Sequence of chain 1.B:
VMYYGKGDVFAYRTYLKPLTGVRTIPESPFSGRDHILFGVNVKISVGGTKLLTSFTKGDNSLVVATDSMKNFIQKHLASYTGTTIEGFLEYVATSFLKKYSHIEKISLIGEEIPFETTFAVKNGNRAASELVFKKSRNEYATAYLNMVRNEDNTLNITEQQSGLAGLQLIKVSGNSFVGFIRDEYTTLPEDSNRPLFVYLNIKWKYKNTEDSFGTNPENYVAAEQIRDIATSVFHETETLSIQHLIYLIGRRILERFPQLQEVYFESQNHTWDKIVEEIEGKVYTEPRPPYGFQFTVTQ

Sequence of chain 1.A:
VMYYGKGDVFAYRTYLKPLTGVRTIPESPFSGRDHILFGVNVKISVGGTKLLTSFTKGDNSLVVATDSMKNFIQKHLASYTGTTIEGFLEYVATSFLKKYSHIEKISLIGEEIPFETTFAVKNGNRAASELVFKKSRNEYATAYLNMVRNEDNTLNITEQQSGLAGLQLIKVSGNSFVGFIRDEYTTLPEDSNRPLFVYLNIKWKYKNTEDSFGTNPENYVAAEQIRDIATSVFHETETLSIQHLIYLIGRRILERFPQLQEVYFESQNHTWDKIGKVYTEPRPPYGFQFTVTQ

A protein and the small-molecule ligand that binds it are described below.
Small molecule (SMILES): O=c1[nH]c(=O)c2nn[nH]c2[nH]1

Binding-site contacts:
Ligand atom N7 contacts residue THR72 of chain 1.A at 2.9 Å (h-bond).
Ligand atom N8 contacts residue THR72 of chain 1.A at 3.5 Å (h-bond).
Ligand atom O2 contacts residue ILE248 of chain 1.B at 2.8 Å (h-bond).
Ligand atom N3 contacts residue ASN275 of chain 1.B at 3.6 Å (h-bond).
Ligand atom N3 contacts residue ARG200 of chain 1.B at 3.1 Å (salt-bridge).
Ligand atom C2 contacts residue GLN249 of chain 1.B at 3.7 Å.
Ligand atom C6 contacts residue PHE183 of chain 1.B at 3.5 Å (hydrophobic).
Ligand atom N3 contacts residue OXY1 of chain 1.F at 3.4 Å (h-bond).
Ligand atom O2 contacts residue ARG200 of chain 1.B at 2.8 Å (salt-bridge).
Ligand atom C2 contacts residue ARG200 of chain 1.B at 3.5 Å.
Ligand atom O6 contacts residue TYR10 of chain 1.A at 3.7 Å.
Ligand atom C6 contacts residue GLN249 of chain 1.B at 3.7 Å.
Ligand atom N8 contacts residue ALA71 of chain 1.A at 3.7 Å.
Ligand atom O2 contacts residue GLN249 of chain 1.B at 3.7 Å.
Ligand atom N9 contacts residue PHE183 of chain 1.B at 3.4 Å.
Ligand atom C4 contacts residue PHE183 of chain 1.B at 3.4 Å (hydrophobic).
Ligand atom C2 contacts residue PHE183 of chain 1.B at 3.7 Å (hydrophobic).
Ligand atom C2 contacts residue ILE248 of chain 1.B at 3.9 Å (hydrophobic).
Ligand atom O6 contacts residue THR72 of chain 1.A at 3.7 Å.
Ligand atom N9 contacts residue OXY1 of chain 1.F at 3.8 Å.
Ligand atom N8 contacts residue LEU194 of chain 1.B at 3.7 Å.
Ligand atom O2 contacts residue SER247 of chain 1.B at 3.4 Å.
Ligand atom C5 contacts residue PHE183 of chain 1.B at 3.3 Å (hydrophobic).
Ligand atom N8 contacts residue PHE183 of chain 1.B at 3.6 Å.
Ligand atom N3 contacts residue PHE183 of chain 1.B at 3.8 Å.
Ligand atom N7 contacts residue OXY1 of chain 1.F at 3.6 Å.
Ligand atom C6 contacts residue OXY1 of chain 1.F at 3.3 Å.
Ligand atom C4 contacts residue OXY1 of chain 1.F at 3.4 Å.
Ligand atom N1 contacts residue PHE183 of chain 1.B at 3.6 Å.
Ligand atom N1 contacts residue GLN249 of chain 1.B at 2.8 Å (h-bond).
Ligand atom C2 contacts residue OXY1 of chain 1.F at 3.4 Å.
Ligand atom C4 contacts residue ARG200 of chain 1.B at 3.9 Å.
Ligand atom N1 contacts residue OXY1 of chain 1.F at 3.3 Å (h-bond).
Ligand atom N7 contacts residue ALA71 of chain 1.A at 3.5 Å.
Ligand atom O6 contacts residue VAL69 of chain 1.A at 3.9 Å.
Ligand atom N7 contacts residue PHE183 of chain 1.B at 3.6 Å.
Ligand atom N9 contacts residue LEU194 of chain 1.B at 3.9 Å.
Ligand atom C5 contacts residue OXY1 of chain 1.F at 3.3 Å.
Ligand atom O6 contacts residue GLN249 of chain 1.B at 2.9 Å (h-bond).
Ligand atom N8 contacts residue OXY1 of chain 1.F at 3.9 Å.